This protein binds this small molecule.
Small molecule (SMILES): CC(=O)N[C@H]1[C@H](O[C@H]2[C@H](O)[C@@H](NC(C)=O)CO[C@@H]2CO)O[C@H](CO)[C@@H](O[C@@H]2O[C@H](CO[C@H]3O[C@H](CO)[C@@H](O)[C@H](O)[C@@H]3O)[C@@H](O)[C@H](O[C@H]3O[C@H](CO)[C@@H](O)[C@H](O)[C@@H]3O)[C@@H]2O)[C@@H]1O

Binding-site contacts:
Ligand atom C5 contacts residue ASN139 of chain 1.B at 3.7 Å.
Ligand atom C6 contacts residue TYR288 of chain 1.B at 4.1 Å (hydrophobic).
Ligand atom C8 contacts residue ALA138 of chain 1.B at 3.5 Å (hydrophobic).
Ligand atom C6 contacts residue TYR288 of chain 1.B at 4.4 Å (hydrophobic).
Ligand atom C1 contacts residue TYR288 of chain 1.B at 4.0 Å (hydrophobic).
Ligand atom N2 contacts residue ILE264 of chain 1.B at 4.3 Å.
Ligand atom O3 contacts residue ILE264 of chain 1.B at 3.9 Å.
Ligand atom O6 contacts residue TYR288 of chain 1.B at 4.5 Å.
Ligand atom C5 contacts residue TYR288 of chain 1.B at 3.8 Å (hydrophobic).
Ligand atom N2 contacts residue GLU263 of chain 1.B at 2.9 Å (salt-bridge).
Ligand atom N2 contacts residue ALA138 of chain 1.B at 4.0 Å.
Ligand atom O7 contacts residue ASN139 of chain 1.B at 3.7 Å.
Ligand atom C8 contacts residue GLY135 of chain 1.B at 3.2 Å.
Ligand atom O3 contacts residue GLU263 of chain 1.B at 4.2 Å.
Ligand atom C8 contacts residue ALA136 of chain 1.B at 3.5 Å (hydrophobic).
Ligand atom C2 contacts residue TYR288 of chain 1.B at 4.5 Å (hydrophobic).
Ligand atom O7 contacts residue ILE264 of chain 1.B at 3.9 Å.
Ligand atom C3 contacts residue ASN139 of chain 1.B at 3.8 Å.
Ligand atom C4 contacts residue ASN139 of chain 1.B at 4.3 Å.
Ligand atom C3 contacts residue ILE264 of chain 1.B at 4.1 Å (hydrophobic).
Ligand atom C2 contacts residue GLU263 of chain 1.B at 3.7 Å.
Ligand atom O5 contacts residue TYR288 of chain 1.B at 4.2 Å.
Ligand atom C1 contacts residue ALA138 of chain 1.B at 4.4 Å (hydrophobic).
Ligand atom C7 contacts residue GLU263 of chain 1.B at 3.8 Å.
Ligand atom C4 contacts residue TYR288 of chain 1.B at 3.9 Å (hydrophobic).
Ligand atom C1 contacts residue GLU263 of chain 1.B at 3.8 Å.
Ligand atom C8 contacts residue GLU263 of chain 1.B at 3.8 Å.
Ligand atom C1 contacts residue ASN139 of chain 1.B at 1.4 Å.
Ligand atom C7 contacts residue ALA138 of chain 1.B at 3.5 Å (hydrophobic).
Ligand atom C8 contacts residue LEU265 of chain 1.B at 4.1 Å (hydrophobic).
Ligand atom O7 contacts residue ALA138 of chain 1.B at 3.8 Å.
Ligand atom O4 contacts residue ILE264 of chain 1.B at 3.8 Å.
Ligand atom O6 contacts residue TYR288 of chain 1.B at 3.4 Å.
Ligand atom O7 contacts residue TYR288 of chain 1.B at 4.4 Å.
Ligand atom O5 contacts residue ASN139 of chain 1.B at 2.3 Å (h-bond).
Ligand atom C2 contacts residue ASN139 of chain 1.B at 2.4 Å.
Ligand atom O3 contacts residue TYR288 of chain 1.B at 4.4 Å.
Ligand atom C7 contacts residue ASN139 of chain 1.B at 3.5 Å.
Ligand atom C3 contacts residue GLU263 of chain 1.B at 3.7 Å.
Ligand atom N2 contacts residue ASN139 of chain 1.B at 2.9 Å (h-bond).

Sequence of chain 1.B:
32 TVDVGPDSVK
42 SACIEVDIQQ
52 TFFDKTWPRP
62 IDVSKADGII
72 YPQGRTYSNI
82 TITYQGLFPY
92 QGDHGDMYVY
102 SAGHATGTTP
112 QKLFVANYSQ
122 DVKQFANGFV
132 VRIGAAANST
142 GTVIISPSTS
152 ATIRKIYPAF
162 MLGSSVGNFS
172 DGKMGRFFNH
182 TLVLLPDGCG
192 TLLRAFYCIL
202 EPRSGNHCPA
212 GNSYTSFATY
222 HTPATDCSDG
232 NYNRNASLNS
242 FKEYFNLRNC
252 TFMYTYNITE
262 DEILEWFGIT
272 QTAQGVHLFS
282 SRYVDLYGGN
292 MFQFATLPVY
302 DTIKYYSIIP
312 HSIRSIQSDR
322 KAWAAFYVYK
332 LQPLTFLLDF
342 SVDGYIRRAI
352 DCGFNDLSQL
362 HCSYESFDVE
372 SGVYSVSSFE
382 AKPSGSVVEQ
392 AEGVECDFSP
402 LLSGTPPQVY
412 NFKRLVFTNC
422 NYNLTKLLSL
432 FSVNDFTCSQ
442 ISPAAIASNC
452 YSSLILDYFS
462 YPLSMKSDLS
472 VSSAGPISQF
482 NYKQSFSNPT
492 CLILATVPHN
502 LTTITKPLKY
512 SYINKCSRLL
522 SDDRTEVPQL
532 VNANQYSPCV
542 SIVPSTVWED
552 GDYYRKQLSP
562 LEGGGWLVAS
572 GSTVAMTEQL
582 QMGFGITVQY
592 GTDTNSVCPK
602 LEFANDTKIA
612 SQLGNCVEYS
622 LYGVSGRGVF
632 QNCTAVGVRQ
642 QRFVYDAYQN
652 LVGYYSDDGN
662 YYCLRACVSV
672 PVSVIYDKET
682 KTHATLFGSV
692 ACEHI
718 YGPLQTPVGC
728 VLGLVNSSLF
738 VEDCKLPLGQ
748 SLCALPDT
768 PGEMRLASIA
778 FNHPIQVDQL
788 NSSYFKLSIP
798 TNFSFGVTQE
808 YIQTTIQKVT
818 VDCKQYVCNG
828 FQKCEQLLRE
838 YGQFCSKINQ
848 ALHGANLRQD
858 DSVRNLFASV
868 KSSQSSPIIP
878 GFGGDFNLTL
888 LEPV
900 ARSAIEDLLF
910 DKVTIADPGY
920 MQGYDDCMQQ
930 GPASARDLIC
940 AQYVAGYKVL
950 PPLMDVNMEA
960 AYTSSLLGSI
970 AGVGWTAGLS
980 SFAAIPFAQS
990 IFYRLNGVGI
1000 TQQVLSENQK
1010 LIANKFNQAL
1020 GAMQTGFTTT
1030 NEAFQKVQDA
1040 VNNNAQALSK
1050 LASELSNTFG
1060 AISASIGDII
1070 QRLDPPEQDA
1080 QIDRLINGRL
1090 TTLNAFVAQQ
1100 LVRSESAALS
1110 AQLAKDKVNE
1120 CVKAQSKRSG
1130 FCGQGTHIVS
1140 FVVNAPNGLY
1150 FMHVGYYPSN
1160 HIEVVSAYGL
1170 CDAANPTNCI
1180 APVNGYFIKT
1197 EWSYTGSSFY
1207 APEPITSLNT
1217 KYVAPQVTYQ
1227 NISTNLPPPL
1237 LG